Sequence of chain 1.C:
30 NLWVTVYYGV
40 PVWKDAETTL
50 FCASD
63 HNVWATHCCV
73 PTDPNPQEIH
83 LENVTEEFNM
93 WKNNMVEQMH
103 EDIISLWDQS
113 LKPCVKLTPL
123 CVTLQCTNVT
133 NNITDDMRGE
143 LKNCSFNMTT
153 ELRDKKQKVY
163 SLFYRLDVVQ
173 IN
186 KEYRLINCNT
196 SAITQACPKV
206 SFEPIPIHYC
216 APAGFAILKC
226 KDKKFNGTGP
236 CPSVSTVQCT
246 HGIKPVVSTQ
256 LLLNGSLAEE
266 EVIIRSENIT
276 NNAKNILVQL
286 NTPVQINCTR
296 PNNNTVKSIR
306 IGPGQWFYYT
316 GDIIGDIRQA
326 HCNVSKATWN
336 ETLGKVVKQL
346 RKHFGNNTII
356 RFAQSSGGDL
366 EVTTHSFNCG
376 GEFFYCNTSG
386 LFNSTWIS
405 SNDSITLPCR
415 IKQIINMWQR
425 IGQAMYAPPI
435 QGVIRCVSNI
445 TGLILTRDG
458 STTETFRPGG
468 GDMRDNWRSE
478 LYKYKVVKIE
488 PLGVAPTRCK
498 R

A protein and the small-molecule ligand that binds it are described below.
Small molecule (SMILES): CC(=O)N[C@H]1[C@H](O[C@H]2[C@H](O)[C@@H](NC(C)=O)CO[C@@H]2CO)O[C@H](CO)[C@@H](O)[C@@H]1O

Binding-site contacts:
Ligand atom C6 contacts residue ILE319 of chain 1.C at 3.8 Å (hydrophobic).
Ligand atom C7 contacts residue ASN298 of chain 1.C at 3.2 Å.
Ligand atom O6 contacts residue ILE319 of chain 1.C at 4.0 Å.
Ligand atom C3 contacts residue ASN298 of chain 1.C at 3.9 Å.
Ligand atom C4 contacts residue ASN298 of chain 1.C at 4.3 Å.
Ligand atom O6 contacts residue GLN435 of chain 1.C at 3.7 Å.
Ligand atom C8 contacts residue VAL437 of chain 1.C at 4.4 Å (hydrophobic).
Ligand atom O5 contacts residue ASN298 of chain 1.C at 2.5 Å (h-bond).
Ligand atom O7 contacts residue ASN298 of chain 1.C at 3.0 Å (h-bond).
Ligand atom C2 contacts residue ASN298 of chain 1.C at 2.5 Å.
Ligand atom C5 contacts residue ILE319 of chain 1.C at 4.0 Å (hydrophobic).
Ligand atom C1 contacts residue ASN298 of chain 1.C at 1.5 Å.
Ligand atom C8 contacts residue ASN298 of chain 1.C at 4.4 Å.
Ligand atom C1 contacts residue ILE319 of chain 1.C at 4.1 Å (hydrophobic).
Ligand atom N2 contacts residue ASN298 of chain 1.C at 2.9 Å (h-bond).
Ligand atom C5 contacts residue ASN298 of chain 1.C at 3.8 Å.
Ligand atom O5 contacts residue ILE319 of chain 1.C at 3.1 Å.
Ligand atom O6 contacts residue THR300 of chain 1.C at 4.5 Å.